This protein binds this small molecule.
Small molecule (SMILES): N[C@@H](CCC(=O)O)C(=O)O

Binding-site contacts:
Ligand atom CD contacts residue THR676 of chain 1.D at 3.2 Å.
Ligand atom CD contacts residue LEU671 of chain 1.D at 3.9 Å (hydrophobic).
Ligand atom OE2 contacts residue LEU671 of chain 1.D at 3.7 Å.
Ligand atom OXT contacts residue TYR471 of chain 1.D at 3.9 Å.
Ligand atom CB contacts residue SER675 of chain 1.D at 3.6 Å.
Ligand atom CA contacts residue SER675 of chain 1.D at 4.2 Å.
Ligand atom N contacts residue TYR753 of chain 1.D at 3.7 Å.
Ligand atom OE1 contacts residue THR676 of chain 1.D at 2.8 Å (h-bond).
Ligand atom N contacts residue PRO499 of chain 1.D at 4.0 Å.
Ligand atom C contacts residue TYR471 of chain 1.D at 3.4 Å (hydrophobic).
Ligand atom CG contacts residue LEU671 of chain 1.D at 4.0 Å (hydrophobic).
Ligand atom OE1 contacts residue LEU724 of chain 1.D at 4.1 Å.
Ligand atom O contacts residue TYR471 of chain 1.D at 3.2 Å.
Ligand atom CG contacts residue GLU726 of chain 1.D at 3.9 Å.
Ligand atom CB contacts residue TYR471 of chain 1.D at 3.7 Å (hydrophobic).
Ligand atom N contacts residue GLU726 of chain 1.D at 3.2 Å (salt-bridge).
Ligand atom N contacts residue TYR471 of chain 1.D at 3.3 Å.
Ligand atom OE1 contacts residue LEU725 of chain 1.D at 4.2 Å.
Ligand atom C contacts residue SER675 of chain 1.D at 4.1 Å.
Ligand atom C contacts residue GLU726 of chain 1.D at 4.2 Å.
Ligand atom CG contacts residue THR676 of chain 1.D at 4.2 Å.
Ligand atom CB contacts residue GLY674 of chain 1.D at 3.6 Å.
Ligand atom OE2 contacts residue SER675 of chain 1.D at 3.3 Å (h-bond).
Ligand atom O contacts residue THR501 of chain 1.D at 3.4 Å (h-bond).
Ligand atom CB contacts residue GLU726 of chain 1.D at 4.2 Å.
Ligand atom C contacts residue THR501 of chain 1.D at 3.1 Å.
Ligand atom CA contacts residue THR501 of chain 1.D at 3.2 Å.
Ligand atom OXT contacts residue ARG506 of chain 1.D at 4.2 Å.
Ligand atom OXT contacts residue SER675 of chain 1.D at 3.3 Å (h-bond).
Ligand atom CA contacts residue GLU726 of chain 1.D at 3.2 Å.
Ligand atom OXT contacts residue THR501 of chain 1.D at 3.4 Å (h-bond).
Ligand atom OE1 contacts residue LEU671 of chain 1.D at 4.1 Å.
Ligand atom OXT contacts residue GLY674 of chain 1.D at 3.4 Å.
Ligand atom O contacts residue PRO499 of chain 1.D at 3.2 Å (h-bond).
Ligand atom N contacts residue THR501 of chain 1.D at 3.8 Å.
Ligand atom OE2 contacts residue GLY674 of chain 1.D at 3.5 Å.
Ligand atom CA contacts residue TYR471 of chain 1.D at 3.7 Å (hydrophobic).
Ligand atom CD contacts residue SER675 of chain 1.D at 4.2 Å.
Ligand atom O contacts residue LEU500 of chain 1.D at 3.9 Å.
Ligand atom OE2 contacts residue THR676 of chain 1.D at 3.4 Å (h-bond).

Sequence of chain 1.D:
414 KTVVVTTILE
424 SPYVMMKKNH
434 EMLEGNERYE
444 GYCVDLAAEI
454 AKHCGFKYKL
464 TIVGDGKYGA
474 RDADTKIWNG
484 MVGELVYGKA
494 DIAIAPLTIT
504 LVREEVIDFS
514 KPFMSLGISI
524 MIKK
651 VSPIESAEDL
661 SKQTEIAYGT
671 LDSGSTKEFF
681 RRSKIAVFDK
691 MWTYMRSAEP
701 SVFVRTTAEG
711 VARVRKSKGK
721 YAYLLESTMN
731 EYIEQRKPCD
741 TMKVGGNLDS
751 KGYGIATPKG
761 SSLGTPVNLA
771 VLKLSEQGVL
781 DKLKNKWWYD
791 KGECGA